Sequence of chain 1.A:
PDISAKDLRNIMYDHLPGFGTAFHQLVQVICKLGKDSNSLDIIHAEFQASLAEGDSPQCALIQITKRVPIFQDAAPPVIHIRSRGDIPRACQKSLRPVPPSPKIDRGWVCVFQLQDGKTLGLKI

Binding-site contacts:
Ligand atom CAY contacts residue GLN33 of chain 1.A at 3.8 Å.
Ligand atom CBC contacts residue LYS37 of chain 1.A at 3.7 Å.
Ligand atom FAK contacts residue LYS37 of chain 1.A at 3.6 Å.
Ligand atom FAF contacts residue ASP91 of chain 1.A at 3.6 Å.
Ligand atom FAH contacts residue PHE117 of chain 1.A at 3.5 Å.
Ligand atom CAL contacts residue LYS37 of chain 1.A at 3.7 Å.
Ligand atom FAG contacts residue GLN30 of chain 1.A at 3.4 Å.
Ligand atom OAD contacts residue LYS40 of chain 1.A at 2.5 Å (salt-bridge).
Ligand atom CAN contacts residue LYS37 of chain 1.A at 3.6 Å.
Ligand atom CAM contacts residue ILE84 of chain 1.A at 3.5 Å (hydrophobic).
Ligand atom FAJ contacts residue VAL83 of chain 1.A at 3.4 Å.
Ligand atom OAB contacts residue ILE84 of chain 1.A at 3.5 Å.
Ligand atom CAT contacts residue LYS37 of chain 1.A at 3.8 Å.
Ligand atom FAJ contacts residue ILE84 of chain 1.A at 3.8 Å.
Ligand atom CAX contacts residue LYS40 of chain 1.A at 3.5 Å.
Ligand atom CAR contacts residue LYS37 of chain 1.A at 3.9 Å.
Ligand atom CBK contacts residue PHE117 of chain 1.A at 3.9 Å (hydrophobic).
Ligand atom CAR contacts residue GLN33 of chain 1.A at 3.3 Å.
Ligand atom CAY contacts residue GLN30 of chain 1.A at 3.9 Å.
Ligand atom FAH contacts residue ASP91 of chain 1.A at 3.5 Å.
Ligand atom CBI contacts residue GLN33 of chain 1.A at 3.9 Å.
Ligand atom CAP contacts residue ILE84 of chain 1.A at 3.9 Å (hydrophobic).
Ligand atom CBC contacts residue LYS11 of chain 1.A at 3.7 Å.
Ligand atom CAU contacts residue LYS37 of chain 1.A at 3.9 Å.
Ligand atom CAS contacts residue ILE84 of chain 1.A at 3.9 Å (hydrophobic).
Ligand atom OAA contacts residue LYS40 of chain 1.A at 3.9 Å.
Ligand atom NBJ contacts residue GLN33 of chain 1.A at 3.9 Å.
Ligand atom FAG contacts residue PRO93 of chain 1.A at 3.7 Å.
Ligand atom CAO contacts residue LYS37 of chain 1.A at 3.9 Å.
Ligand atom FAH contacts residue ILE92 of chain 1.A at 3.9 Å.
Ligand atom FAF contacts residue PRO93 of chain 1.A at 3.6 Å.
Ligand atom OAB contacts residue GLN30 of chain 1.A at 2.8 Å (h-bond).
Ligand atom CAO contacts residue ALA10 of chain 1.A at 3.8 Å (hydrophobic).
Ligand atom OAC contacts residue LYS11 of chain 1.A at 3.3 Å (salt-bridge).
Ligand atom CAV contacts residue GLN30 of chain 1.A at 3.6 Å.
Ligand atom CAQ contacts residue LYS37 of chain 1.A at 3.6 Å.
Ligand atom CAU contacts residue LYS11 of chain 1.A at 3.7 Å.
Ligand atom FAG contacts residue PHE117 of chain 1.A at 3.5 Å.
Ligand atom OAB contacts residue GLN33 of chain 1.A at 3.6 Å.
Ligand atom CAQ contacts residue GLN33 of chain 1.A at 3.8 Å.

This protein binds this small molecule.
Small molecule (SMILES): O=C(O)c1cccc(N2C(=O)C(O)=C(C(=O)c3cccc(C(F)(F)F)c3)[C@@H]2c2cccc(C(F)(F)F)c2)c1